Sequence of chain 1.A:
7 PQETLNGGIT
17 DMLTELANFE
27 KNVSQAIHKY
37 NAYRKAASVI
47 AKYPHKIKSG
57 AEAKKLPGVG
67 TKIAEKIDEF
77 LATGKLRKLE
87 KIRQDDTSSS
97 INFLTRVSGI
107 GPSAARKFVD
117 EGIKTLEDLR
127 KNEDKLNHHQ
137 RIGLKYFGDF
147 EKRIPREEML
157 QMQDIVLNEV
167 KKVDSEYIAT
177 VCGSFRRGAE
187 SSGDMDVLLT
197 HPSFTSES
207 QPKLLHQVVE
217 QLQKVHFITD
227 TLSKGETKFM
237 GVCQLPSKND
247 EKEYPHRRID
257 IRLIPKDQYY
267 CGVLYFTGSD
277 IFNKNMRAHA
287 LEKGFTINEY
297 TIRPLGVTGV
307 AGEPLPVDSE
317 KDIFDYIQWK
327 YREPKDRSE

The small molecule below binds the protein below.
Small molecule (SMILES): Cc1cn([C@H]2C[C@H](O[P](=O)(O)OC[C@H]3O[C@@H](n4ccc(N)nc4=O)C[C@@H]3O[P](=O)(O)OC[C@H]3O[C@@H](n4cnc5c(=O)nc(N)[nH]c54)C[C@@H]3O[P](=O)(O)OC[C@H]3O[C@@H](n4cnc5c(=O)nc(N)[nH]c54)C[C@@H]3O)[C@@H](CO[P](=O)(O)O[C@H]3C[C@H](n4cnc5c(=O)nc(N)[nH]c54)O[C@@H]3COP(=O)(O)O)O2)c(=O)[nH]c1=O

Binding-site contacts:
Ligand atom OP1 contacts residue NA1 of chain 1.H at 2.9 Å (h-bond).
Ligand atom O3' contacts residue ILE69 of chain 1.A at 3.6 Å.
Ligand atom OP2 contacts residue LYS68 of chain 1.A at 2.7 Å (salt-bridge).
Ligand atom OP3 contacts residue LYS35 of chain 1.A at 2.9 Å (salt-bridge).
Ligand atom OP1 contacts residue THR67 of chain 1.A at 3.8 Å.
Ligand atom OP1 contacts residue LYS68 of chain 1.A at 2.7 Å (salt-bridge).
Ligand atom C3' contacts residue LYS68 of chain 1.A at 3.8 Å.
Ligand atom P contacts residue ILE69 of chain 1.A at 3.8 Å.
Ligand atom OP1 contacts residue LYS35 of chain 1.A at 3.6 Å (salt-bridge).
Ligand atom O4' contacts residue ALA38 of chain 1.A at 3.7 Å.
Ligand atom OP1 contacts residue GLY64 of chain 1.A at 2.8 Å (h-bond).
Ligand atom OP2 contacts residue NA1 of chain 1.H at 3.7 Å.
Ligand atom P contacts residue GLY64 of chain 1.A at 3.8 Å.
Ligand atom OP1 contacts residue PRO63 of chain 1.A at 3.7 Å.
Ligand atom OP1 contacts residue ILE69 of chain 1.A at 2.8 Å (h-bond).
Ligand atom O5' contacts residue GLY66 of chain 1.A at 3.7 Å.
Ligand atom P contacts residue GLY66 of chain 1.A at 3.8 Å.
Ligand atom N3 contacts residue ALA38 of chain 1.A at 3.5 Å.
Ligand atom P contacts residue LYS35 of chain 1.A at 3.7 Å.
Ligand atom OP2 contacts residue LYS68 of chain 1.A at 3.1 Å.
Ligand atom OP1 contacts residue LYS68 of chain 1.A at 3.6 Å (salt-bridge).
Ligand atom O3' contacts residue GLY64 of chain 1.A at 3.4 Å.
Ligand atom N7 contacts residue LYS35 of chain 1.A at 3.8 Å.
Ligand atom P contacts residue LYS68 of chain 1.A at 3.1 Å.
Ligand atom P contacts residue VAL65 of chain 1.A at 3.7 Å.
Ligand atom OP1 contacts residue VAL65 of chain 1.A at 3.5 Å (h-bond).
Ligand atom O3' contacts residue LYS68 of chain 1.A at 3.8 Å.
Ligand atom P contacts residue LYS68 of chain 1.A at 3.7 Å.
Ligand atom C5' contacts residue GLY64 of chain 1.A at 3.5 Å.
Ligand atom OP2 contacts residue THR67 of chain 1.A at 3.7 Å.
Ligand atom P contacts residue NA1 of chain 1.H at 3.7 Å.
Ligand atom OP1 contacts residue LEU62 of chain 1.A at 3.7 Å.
Ligand atom C5' contacts residue GLY66 of chain 1.A at 3.8 Å.
Ligand atom OP2 contacts residue GLY66 of chain 1.A at 3.8 Å.
Ligand atom C5' contacts residue TYR39 of chain 1.A at 3.5 Å (hydrophobic).
Ligand atom OP2 contacts residue VAL65 of chain 1.A at 3.4 Å (h-bond).
Ligand atom C8 contacts residue LYS35 of chain 1.A at 3.8 Å.
Ligand atom C4' contacts residue GLY64 of chain 1.A at 3.5 Å.
Ligand atom OP1 contacts residue GLY66 of chain 1.A at 2.9 Å (h-bond).
Ligand atom O3' contacts residue VAL65 of chain 1.A at 3.8 Å.